This small molecule binds to this protein.
Small molecule (SMILES): C[C@@H](O)[C@@H](N)C(=O)O

Binding-site contacts:
Ligand atom O contacts residue LYS53 of chain 1.B at 4.2 Å.
Ligand atom N contacts residue PLP1 of chain 1.F at 1.5 Å.
Ligand atom OXT contacts residue LYS53 of chain 1.B at 4.1 Å.
Ligand atom CB contacts residue ARG151 of chain 1.B at 4.1 Å.
Ligand atom CG2 contacts residue ARG151 of chain 1.B at 3.0 Å.
Ligand atom OXT contacts residue GLN329 of chain 1.A at 3.0 Å (h-bond).
Ligand atom OG1 contacts residue TYR187 of chain 1.B at 3.5 Å.
Ligand atom CA contacts residue LYS53 of chain 1.B at 3.8 Å.
Ligand atom O contacts residue ASN328 of chain 1.A at 3.5 Å.
Ligand atom C contacts residue GLN329 of chain 1.A at 3.6 Å.
Ligand atom CG2 contacts residue PLP1 of chain 1.F at 4.2 Å.
Ligand atom O contacts residue GLN329 of chain 1.A at 3.5 Å (h-bond).
Ligand atom CA contacts residue HIS182 of chain 1.B at 4.0 Å.
Ligand atom C contacts residue ASN328 of chain 1.A at 3.7 Å.
Ligand atom CA contacts residue ARG151 of chain 1.B at 4.2 Å.
Ligand atom OXT contacts residue ASN328 of chain 1.A at 3.7 Å.
Ligand atom OG1 contacts residue PLP1 of chain 1.F at 3.5 Å.
Ligand atom CG2 contacts residue HIS150 of chain 1.B at 2.8 Å.
Ligand atom O contacts residue ARG151 of chain 1.B at 2.9 Å (salt-bridge).
Ligand atom CB contacts residue PLP1 of chain 1.F at 3.5 Å.
Ligand atom OXT contacts residue TRP290 of chain 1.A at 4.2 Å.
Ligand atom CA contacts residue PLP1 of chain 1.F at 2.6 Å.
Ligand atom O contacts residue PLP1 of chain 1.F at 3.5 Å (h-bond).
Ligand atom C contacts residue ARG151 of chain 1.B at 3.7 Å.
Ligand atom N contacts residue ARG151 of chain 1.B at 3.9 Å.
Ligand atom CB contacts residue HIS150 of chain 1.B at 4.2 Å.
Ligand atom C contacts residue PLP1 of chain 1.F at 3.7 Å.
Ligand atom N contacts residue LYS53 of chain 1.B at 3.7 Å.
Ligand atom OG1 contacts residue GLY184 of chain 1.B at 4.4 Å.
Ligand atom C contacts residue LYS53 of chain 1.B at 4.0 Å.
Ligand atom CB contacts residue HIS182 of chain 1.B at 3.3 Å.
Ligand atom OG1 contacts residue HIS182 of chain 1.B at 2.8 Å (h-bond).
Ligand atom N contacts residue HIS182 of chain 1.B at 3.3 Å (h-bond).
Ligand atom CG2 contacts residue ASN328 of chain 1.A at 3.7 Å.
Ligand atom CG2 contacts residue HIS182 of chain 1.B at 3.1 Å.

Sequence of chain 1.A:
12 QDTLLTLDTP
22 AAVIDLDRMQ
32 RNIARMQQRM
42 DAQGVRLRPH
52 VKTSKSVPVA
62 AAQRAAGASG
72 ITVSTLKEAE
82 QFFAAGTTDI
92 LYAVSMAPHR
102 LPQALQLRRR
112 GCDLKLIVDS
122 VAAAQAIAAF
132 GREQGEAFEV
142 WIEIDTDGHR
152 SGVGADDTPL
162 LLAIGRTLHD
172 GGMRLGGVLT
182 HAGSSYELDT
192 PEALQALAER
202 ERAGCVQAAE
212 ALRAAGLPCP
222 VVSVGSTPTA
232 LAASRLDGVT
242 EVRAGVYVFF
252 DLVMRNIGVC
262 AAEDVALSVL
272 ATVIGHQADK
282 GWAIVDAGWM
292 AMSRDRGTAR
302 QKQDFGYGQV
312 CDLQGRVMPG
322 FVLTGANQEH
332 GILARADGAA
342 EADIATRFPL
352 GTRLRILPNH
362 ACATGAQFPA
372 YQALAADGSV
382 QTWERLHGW

Sequence of chain 1.B:
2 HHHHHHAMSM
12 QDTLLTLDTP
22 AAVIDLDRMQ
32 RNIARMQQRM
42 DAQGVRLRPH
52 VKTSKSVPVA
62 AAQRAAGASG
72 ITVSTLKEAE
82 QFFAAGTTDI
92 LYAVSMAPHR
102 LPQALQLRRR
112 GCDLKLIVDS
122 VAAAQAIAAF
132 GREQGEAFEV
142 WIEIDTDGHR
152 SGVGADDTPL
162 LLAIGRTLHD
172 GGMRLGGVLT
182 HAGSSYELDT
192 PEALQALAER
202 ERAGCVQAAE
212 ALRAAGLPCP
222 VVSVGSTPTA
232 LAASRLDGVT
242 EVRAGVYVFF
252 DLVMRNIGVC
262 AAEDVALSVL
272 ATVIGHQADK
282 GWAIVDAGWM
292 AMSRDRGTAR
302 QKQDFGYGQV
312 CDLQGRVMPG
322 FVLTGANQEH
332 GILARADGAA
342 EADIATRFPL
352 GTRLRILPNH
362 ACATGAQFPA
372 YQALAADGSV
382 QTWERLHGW